The protein below binds the small molecule below.
Small molecule (SMILES): CC(=O)N[C@@H]1[C@@H](O)[C@H](O)[C@@H](CO)O[C@H]1O

Sequence of chain 1.A:
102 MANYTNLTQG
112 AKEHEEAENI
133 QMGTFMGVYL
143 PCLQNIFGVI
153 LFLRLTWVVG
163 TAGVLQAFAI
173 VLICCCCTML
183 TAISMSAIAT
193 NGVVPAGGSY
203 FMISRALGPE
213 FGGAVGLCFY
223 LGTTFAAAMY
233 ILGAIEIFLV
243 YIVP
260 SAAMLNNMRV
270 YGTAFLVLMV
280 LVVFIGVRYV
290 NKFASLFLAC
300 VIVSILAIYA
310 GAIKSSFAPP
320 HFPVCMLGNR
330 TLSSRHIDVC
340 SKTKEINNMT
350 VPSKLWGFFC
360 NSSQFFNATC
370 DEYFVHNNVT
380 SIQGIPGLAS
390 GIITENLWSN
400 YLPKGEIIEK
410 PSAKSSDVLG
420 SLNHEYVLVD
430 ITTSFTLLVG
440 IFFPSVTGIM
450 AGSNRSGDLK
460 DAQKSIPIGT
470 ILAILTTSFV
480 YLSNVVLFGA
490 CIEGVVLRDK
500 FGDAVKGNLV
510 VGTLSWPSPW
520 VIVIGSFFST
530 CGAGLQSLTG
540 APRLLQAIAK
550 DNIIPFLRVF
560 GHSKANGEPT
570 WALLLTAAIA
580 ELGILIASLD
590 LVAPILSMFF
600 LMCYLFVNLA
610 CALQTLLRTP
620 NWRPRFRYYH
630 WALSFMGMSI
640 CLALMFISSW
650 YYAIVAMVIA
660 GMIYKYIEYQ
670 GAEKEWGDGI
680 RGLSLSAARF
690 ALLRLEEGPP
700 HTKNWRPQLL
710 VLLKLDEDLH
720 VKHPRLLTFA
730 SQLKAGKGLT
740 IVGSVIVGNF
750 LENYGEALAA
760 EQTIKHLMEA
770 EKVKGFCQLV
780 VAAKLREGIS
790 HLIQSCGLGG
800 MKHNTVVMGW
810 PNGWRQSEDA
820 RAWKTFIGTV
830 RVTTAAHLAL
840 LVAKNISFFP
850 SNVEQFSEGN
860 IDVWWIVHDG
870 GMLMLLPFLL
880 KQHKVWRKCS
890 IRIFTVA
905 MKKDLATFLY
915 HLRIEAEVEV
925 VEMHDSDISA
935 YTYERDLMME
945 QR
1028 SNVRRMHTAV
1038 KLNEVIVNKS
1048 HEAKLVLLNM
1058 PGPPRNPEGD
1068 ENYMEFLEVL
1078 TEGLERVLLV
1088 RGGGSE

Binding-site contacts:
Ligand atom C7 contacts residue ASN377 of chain 1.A at 3.7 Å.
Ligand atom O7 contacts residue ASN377 of chain 1.A at 4.2 Å.
Ligand atom C1 contacts residue ASN377 of chain 1.A at 1.4 Å.
Ligand atom C2 contacts residue ASN377 of chain 1.A at 2.4 Å.
Ligand atom N2 contacts residue ASN377 of chain 1.A at 2.9 Å (h-bond).
Ligand atom C5 contacts residue ASN377 of chain 1.A at 3.7 Å.
Ligand atom C7 contacts residue LYS413 of chain 1.A at 4.0 Å.
Ligand atom C8 contacts residue SER414 of chain 1.A at 4.4 Å.
Ligand atom C4 contacts residue ASN377 of chain 1.A at 4.2 Å.
Ligand atom C8 contacts residue LYS413 of chain 1.A at 4.0 Å.
Ligand atom O7 contacts residue LYS413 of chain 1.A at 3.3 Å.
Ligand atom C3 contacts residue ASN377 of chain 1.A at 3.8 Å.
Ligand atom O5 contacts residue ASN377 of chain 1.A at 2.4 Å (h-bond).